The small molecule below binds the protein below.
Small molecule (SMILES): CC(=O)N[C@H]1[C@H](O[C@H]2[C@H](O)[C@@H](NC(C)=O)CO[C@@H]2CO)O[C@H](CO)[C@@H](O)[C@@H]1O

Sequence of chain 56.E:
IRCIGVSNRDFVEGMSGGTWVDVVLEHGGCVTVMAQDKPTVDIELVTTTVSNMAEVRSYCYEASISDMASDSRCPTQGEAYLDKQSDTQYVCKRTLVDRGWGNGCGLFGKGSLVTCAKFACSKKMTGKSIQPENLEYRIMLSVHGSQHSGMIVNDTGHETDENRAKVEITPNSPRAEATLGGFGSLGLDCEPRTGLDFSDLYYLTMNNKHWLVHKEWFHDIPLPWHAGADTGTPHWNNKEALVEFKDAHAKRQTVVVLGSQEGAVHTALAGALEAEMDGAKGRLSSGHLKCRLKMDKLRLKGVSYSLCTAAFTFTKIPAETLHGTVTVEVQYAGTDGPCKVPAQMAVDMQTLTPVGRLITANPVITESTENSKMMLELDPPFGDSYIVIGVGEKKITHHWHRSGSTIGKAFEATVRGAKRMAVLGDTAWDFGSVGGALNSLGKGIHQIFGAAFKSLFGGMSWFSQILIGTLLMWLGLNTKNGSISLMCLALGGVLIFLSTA

Binding-site contacts:
Ligand atom C8 contacts residue THR156 of chain 56.E at 4.0 Å.
Ligand atom O6 contacts residue MET151 of chain 56.E at 3.4 Å.
Ligand atom C2 contacts residue THR156 of chain 56.E at 4.2 Å.
Ligand atom C2 contacts residue ASN154 of chain 56.E at 3.5 Å.
Ligand atom C6 contacts residue MET151 of chain 56.E at 4.5 Å (hydrophobic).
Ligand atom C7 contacts residue THR156 of chain 56.E at 3.9 Å.
Ligand atom N2 contacts residue ASN154 of chain 56.E at 3.8 Å.
Ligand atom O5 contacts residue ASN154 of chain 56.E at 4.0 Å.
Ligand atom O7 contacts residue ASN154 of chain 56.E at 2.6 Å (h-bond).
Ligand atom C8 contacts residue ASN154 of chain 56.E at 3.6 Å.
Ligand atom N2 contacts residue THR156 of chain 56.E at 3.6 Å (h-bond).
Ligand atom C7 contacts residue ASN154 of chain 56.E at 3.3 Å.
Ligand atom C1 contacts residue THR156 of chain 56.E at 3.6 Å.
Ligand atom C1 contacts residue ASN154 of chain 56.E at 3.4 Å.